The small molecule below binds the protein below.
Small molecule (SMILES): CO[C@H]1/C=C/O[C@@]2(C)Oc3c(C)c(O)c4c(O)c(c(/C=N/N5CCN(C)CC5)c(O)c4c3C2=O)NC(=O)/C(C)=C\C=C[C@H](C)[C@H](O)[C@@H](C)[C@@H](O)[C@@H](C)[C@H](OC(C)=O)[C@@H]1C

Binding-site contacts:
Ligand atom C36 contacts residue PHE514 of chain 1.I at 3.9 Å (hydrophobic).
Ligand atom C1 contacts residue ILE572 of chain 1.I at 3.2 Å (hydrophobic).
Ligand atom C9 contacts residue ILE572 of chain 1.I at 3.5 Å (hydrophobic).
Ligand atom O4 contacts residue ARG540 of chain 1.I at 3.0 Å (salt-bridge).
Ligand atom C37 contacts residue SER512 of chain 1.I at 3.3 Å.
Ligand atom O6 contacts residue GLN513 of chain 1.I at 3.4 Å (h-bond).
Ligand atom O12 contacts residue ASN568 of chain 1.I at 3.7 Å.
Ligand atom O1 contacts residue ILE572 of chain 1.I at 3.1 Å.
Ligand atom C37 contacts residue GLN513 of chain 1.I at 3.3 Å.
Ligand atom C20 contacts residue ASP516 of chain 1.I at 3.5 Å.
Ligand atom C30 contacts residue PRO564 of chain 1.I at 3.4 Å (hydrophobic).
Ligand atom O2 contacts residue ILE572 of chain 1.I at 3.8 Å.
Ligand atom C32 contacts residue ASP516 of chain 1.I at 3.3 Å.
Ligand atom C19 contacts residue ASP516 of chain 1.I at 3.7 Å.
Ligand atom O3 contacts residue GLN510 of chain 1.I at 3.3 Å (h-bond).
Ligand atom C14 contacts residue SER531 of chain 1.I at 3.5 Å.
Ligand atom C35 contacts residue PHE514 of chain 1.I at 3.4 Å (hydrophobic).
Ligand atom C11 contacts residue ARG540 of chain 1.I at 3.6 Å.
Ligand atom C43 contacts residue ASN568 of chain 1.I at 3.2 Å.
Ligand atom C12 contacts residue GLN510 of chain 1.I at 3.9 Å.
Ligand atom O8 contacts residue PHE514 of chain 1.I at 2.4 Å (h-bond).
Ligand atom C16 contacts residue ARG529 of chain 1.I at 3.6 Å.
Ligand atom C31 contacts residue ASP516 of chain 1.I at 3.6 Å.
Ligand atom C32 contacts residue PHE514 of chain 1.I at 2.9 Å (hydrophobic).
Ligand atom C15 contacts residue ARG529 of chain 1.I at 3.6 Å.
Ligand atom C37 contacts residue GLN510 of chain 1.I at 3.2 Å.
Ligand atom C13 contacts residue GLN510 of chain 1.I at 3.6 Å.
Ligand atom O2 contacts residue SER531 of chain 1.I at 2.5 Å (h-bond).
Ligand atom C4 contacts residue ASN568 of chain 1.I at 3.5 Å.
Ligand atom C23 contacts residue PHE514 of chain 1.I at 3.7 Å (hydrophobic).
Ligand atom C2 contacts residue ILE572 of chain 1.I at 3.8 Å (hydrophobic).
Ligand atom C3 contacts residue ASN568 of chain 1.I at 3.4 Å.
Ligand atom O9 contacts residue PHE514 of chain 1.I at 3.4 Å (h-bond).
Ligand atom O8 contacts residue GLN513 of chain 1.I at 3.1 Å.
Ligand atom O6 contacts residue GLN510 of chain 1.I at 3.4 Å (h-bond).
Ligand atom C34 contacts residue GLN513 of chain 1.I at 3.2 Å.
Ligand atom O11 contacts residue ARG529 of chain 1.I at 2.9 Å (salt-bridge).
Ligand atom O9 contacts residue GLN513 of chain 1.I at 3.5 Å (h-bond).
Ligand atom C8 contacts residue SER531 of chain 1.I at 3.6 Å.
Ligand atom C8 contacts residue ILE572 of chain 1.I at 3.8 Å (hydrophobic).

Sequence of chain 1.I:
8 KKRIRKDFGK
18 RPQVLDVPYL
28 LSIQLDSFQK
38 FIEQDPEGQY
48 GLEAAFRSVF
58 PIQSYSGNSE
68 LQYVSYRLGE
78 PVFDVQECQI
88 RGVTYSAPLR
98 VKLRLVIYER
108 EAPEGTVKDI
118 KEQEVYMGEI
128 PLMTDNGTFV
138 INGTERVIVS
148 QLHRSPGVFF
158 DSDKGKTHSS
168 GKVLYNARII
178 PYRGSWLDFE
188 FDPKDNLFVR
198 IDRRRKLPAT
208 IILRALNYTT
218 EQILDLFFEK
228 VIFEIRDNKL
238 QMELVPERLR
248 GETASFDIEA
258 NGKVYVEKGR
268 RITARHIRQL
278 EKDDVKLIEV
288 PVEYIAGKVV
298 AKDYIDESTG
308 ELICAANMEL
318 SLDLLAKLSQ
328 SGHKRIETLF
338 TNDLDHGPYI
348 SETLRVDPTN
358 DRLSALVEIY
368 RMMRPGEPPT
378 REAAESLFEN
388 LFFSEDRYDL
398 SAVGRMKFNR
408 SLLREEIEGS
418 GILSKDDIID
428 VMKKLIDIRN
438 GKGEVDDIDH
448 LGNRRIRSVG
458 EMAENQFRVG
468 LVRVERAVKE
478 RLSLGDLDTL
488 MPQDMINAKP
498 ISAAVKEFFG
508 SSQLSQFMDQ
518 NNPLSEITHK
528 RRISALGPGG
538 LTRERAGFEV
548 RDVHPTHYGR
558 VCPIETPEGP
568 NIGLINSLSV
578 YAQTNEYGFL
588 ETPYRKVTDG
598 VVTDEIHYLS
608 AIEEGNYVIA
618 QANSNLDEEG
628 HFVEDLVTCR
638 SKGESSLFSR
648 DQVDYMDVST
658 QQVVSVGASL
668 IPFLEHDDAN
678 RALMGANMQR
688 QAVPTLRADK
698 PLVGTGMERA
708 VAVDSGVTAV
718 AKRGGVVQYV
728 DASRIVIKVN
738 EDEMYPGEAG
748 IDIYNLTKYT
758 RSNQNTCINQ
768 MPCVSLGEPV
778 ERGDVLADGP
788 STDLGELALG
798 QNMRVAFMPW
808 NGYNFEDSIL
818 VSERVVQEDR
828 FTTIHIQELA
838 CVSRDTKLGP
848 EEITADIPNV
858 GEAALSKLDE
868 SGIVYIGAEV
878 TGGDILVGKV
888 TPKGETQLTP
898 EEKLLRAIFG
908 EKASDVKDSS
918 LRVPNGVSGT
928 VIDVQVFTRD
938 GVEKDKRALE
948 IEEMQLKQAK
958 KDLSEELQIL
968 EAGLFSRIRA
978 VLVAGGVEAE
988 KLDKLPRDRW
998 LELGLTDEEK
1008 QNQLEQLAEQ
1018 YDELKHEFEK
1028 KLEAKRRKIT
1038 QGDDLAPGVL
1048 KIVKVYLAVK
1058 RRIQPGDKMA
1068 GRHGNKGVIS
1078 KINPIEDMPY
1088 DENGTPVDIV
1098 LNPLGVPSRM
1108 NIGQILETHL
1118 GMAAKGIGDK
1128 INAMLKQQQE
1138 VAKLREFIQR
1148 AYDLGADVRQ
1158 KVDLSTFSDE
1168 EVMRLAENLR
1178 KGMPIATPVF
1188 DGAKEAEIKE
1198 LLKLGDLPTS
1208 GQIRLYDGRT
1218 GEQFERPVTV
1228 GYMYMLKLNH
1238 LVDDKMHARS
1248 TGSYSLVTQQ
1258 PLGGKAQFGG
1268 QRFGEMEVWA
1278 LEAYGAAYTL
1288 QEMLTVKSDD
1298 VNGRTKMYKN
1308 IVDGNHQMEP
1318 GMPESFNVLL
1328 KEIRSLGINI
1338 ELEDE